Binding-site contacts:
Ligand atom N1A contacts residue PHE179 of chain 23.A at 3.6 Å.
Ligand atom C2A contacts residue PHE179 of chain 23.A at 3.6 Å (hydrophobic).
Ligand atom F3 contacts residue TYR142 of chain 23.A at 3.8 Å.
Ligand atom C4 contacts residue LEU100 of chain 23.A at 3.7 Å (hydrophobic).
Ligand atom C3A contacts residue LEU217 of chain 23.A at 3.6 Å (hydrophobic).
Ligand atom F2 contacts residue MET143 of chain 23.A at 3.3 Å.
Ligand atom CM2 contacts residue ILE122 of chain 23.A at 3.8 Å (hydrophobic).
Ligand atom C6B contacts residue ILE98 of chain 23.A at 3.7 Å (hydrophobic).
Ligand atom F3 contacts residue VAL168 of chain 23.A at 3.0 Å.
Ligand atom N1A contacts residue MET124 of chain 23.A at 3.5 Å.
Ligand atom F3 contacts residue PHE179 of chain 23.A at 3.0 Å.
Ligand atom F1 contacts residue ALA166 of chain 23.A at 3.6 Å.
Ligand atom N3A contacts residue PHE179 of chain 23.A at 3.4 Å.
Ligand atom C1B contacts residue ILE98 of chain 23.A at 3.4 Å (hydrophobic).
Ligand atom C2B contacts residue ILE98 of chain 23.A at 3.7 Å (hydrophobic).
Ligand atom N1A contacts residue LEU217 of chain 23.A at 3.3 Å.
Ligand atom F2 contacts residue TYR144 of chain 23.A at 3.0 Å.
Ligand atom F2 contacts residue TYR142 of chain 23.A at 2.8 Å.
Ligand atom N3A contacts residue TYR144 of chain 23.A at 3.5 Å.
Ligand atom CM2 contacts residue ILE77 of chain 23.A at 3.1 Å (hydrophobic).
Ligand atom C4B contacts residue ILE98 of chain 23.A at 3.8 Å (hydrophobic).
Ligand atom N2 contacts residue MET214 of chain 23.A at 3.8 Å.
Ligand atom C5B contacts residue LEU181 of chain 23.A at 3.5 Å (hydrophobic).
Ligand atom C3A contacts residue PHE179 of chain 23.A at 3.1 Å (hydrophobic).
Ligand atom O1A contacts residue LEU217 of chain 23.A at 3.0 Å.
Ligand atom F1 contacts residue TYR144 of chain 23.A at 3.3 Å.
Ligand atom CM6 contacts residue LEU181 of chain 23.A at 3.5 Å (hydrophobic).
Ligand atom CM6 contacts residue LEU184 of chain 23.A at 3.4 Å (hydrophobic).
Ligand atom CM4 contacts residue PHE179 of chain 23.A at 3.5 Å (hydrophobic).
Ligand atom CM3 contacts residue ASN212 of chain 23.A at 3.5 Å.
Ligand atom C5B contacts residue ILE98 of chain 23.A at 3.5 Å (hydrophobic).
Ligand atom O1 contacts residue MET214 of chain 23.A at 3.5 Å (h-bond).
Ligand atom C4 contacts residue TYR190 of chain 23.A at 3.6 Å (hydrophobic).
Ligand atom O1A contacts residue PHE179 of chain 23.A at 3.3 Å.
Ligand atom CM4 contacts residue TYR144 of chain 23.A at 3.8 Å (hydrophobic).
Ligand atom C6B contacts residue LEU181 of chain 23.A at 3.3 Å (hydrophobic).
Ligand atom F1 contacts residue PHE179 of chain 23.A at 3.8 Å.
Ligand atom O1A contacts residue MET124 of chain 23.A at 3.2 Å.
Ligand atom F2 contacts residue ALA166 of chain 23.A at 3.5 Å.
Ligand atom O1B contacts residue ILE98 of chain 23.A at 3.3 Å.

Sequence of chain 23.A:
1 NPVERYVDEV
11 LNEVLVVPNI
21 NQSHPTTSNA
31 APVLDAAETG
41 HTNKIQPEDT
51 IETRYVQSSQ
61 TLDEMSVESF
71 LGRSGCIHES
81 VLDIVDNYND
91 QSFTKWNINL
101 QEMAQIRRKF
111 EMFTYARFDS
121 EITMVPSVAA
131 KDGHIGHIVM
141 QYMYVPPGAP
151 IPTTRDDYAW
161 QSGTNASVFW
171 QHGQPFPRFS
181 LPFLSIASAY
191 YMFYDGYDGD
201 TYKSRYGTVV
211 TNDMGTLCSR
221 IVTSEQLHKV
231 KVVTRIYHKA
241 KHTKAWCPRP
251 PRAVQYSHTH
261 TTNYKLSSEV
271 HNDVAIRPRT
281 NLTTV

The protein below binds the small molecule below.
Small molecule (SMILES): Cc1cc(CCCOc2c(C)cc(-c3noc(C(F)(F)F)n3)cc2C)on1